Sequence of chain 1.Z:
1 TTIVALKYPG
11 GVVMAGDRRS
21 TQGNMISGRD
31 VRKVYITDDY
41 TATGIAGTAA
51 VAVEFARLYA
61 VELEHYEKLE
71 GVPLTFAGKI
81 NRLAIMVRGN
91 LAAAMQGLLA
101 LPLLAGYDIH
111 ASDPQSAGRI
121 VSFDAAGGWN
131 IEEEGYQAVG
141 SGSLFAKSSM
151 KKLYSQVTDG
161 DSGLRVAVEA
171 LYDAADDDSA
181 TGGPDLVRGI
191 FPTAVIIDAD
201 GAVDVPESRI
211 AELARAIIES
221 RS

Binding-site contacts:
Ligand atom C4 contacts residue GLY47 of chain 1.Z at 3.6 Å.
Ligand atom O17 contacts residue GLY47 of chain 1.Z at 3.2 Å (h-bond).
Ligand atom C5 contacts residue THR21 of chain 1.Z at 2.6 Å.
Ligand atom O16 contacts residue GLY47 of chain 1.Z at 3.2 Å (h-bond).
Ligand atom C24 contacts residue ILE45 of chain 1.Z at 3.5 Å (hydrophobic).
Ligand atom C37 contacts residue THR21 of chain 1.Z at 2.8 Å.
Ligand atom C37 contacts residue GLN22 of chain 1.Z at 3.7 Å.
Ligand atom C36 contacts residue THR48 of chain 1.Z at 3.7 Å.
Ligand atom O16 contacts residue THR1 of chain 1.Z at 2.4 Å (h-bond).
Ligand atom C22 contacts residue GLY47 of chain 1.Z at 3.2 Å.
Ligand atom O12 contacts residue GLY47 of chain 1.Z at 3.1 Å.
Ligand atom O16 contacts residue ILE45 of chain 1.Z at 3.7 Å.
Ligand atom C34 contacts residue ASP124 of chain 1.X at 3.1 Å.
Ligand atom O17 contacts residue THR1 of chain 1.Z at 2.5 Å (h-bond).
Ligand atom O3 contacts residue THR21 of chain 1.Z at 3.1 Å (h-bond).
Ligand atom C37 contacts residue SER27 of chain 1.Z at 3.5 Å.
Ligand atom C35 contacts residue ALA49 of chain 1.Z at 2.8 Å (hydrophobic).
Ligand atom C2 contacts residue GLY47 of chain 1.Z at 3.7 Å.
Ligand atom C33 contacts residue ASP124 of chain 1.X at 3.7 Å.
Ligand atom B contacts residue THR1 of chain 1.Z at 1.6 Å.
Ligand atom O16 contacts residue ALA46 of chain 1.Z at 3.2 Å.
Ligand atom C31 contacts residue THR21 of chain 1.Z at 3.6 Å.
Ligand atom N1 contacts residue GLY47 of chain 1.Z at 3.4 Å (h-bond).
Ligand atom C35 contacts residue THR48 of chain 1.Z at 3.6 Å.
Ligand atom C38 contacts residue SER27 of chain 1.Z at 3.1 Å.
Ligand atom C15 contacts residue GLY47 of chain 1.Z at 3.7 Å.
Ligand atom C15 contacts residue THR1 of chain 1.Z at 2.5 Å.
Ligand atom C32 contacts residue THR21 of chain 1.Z at 3.6 Å.
Ligand atom C38 contacts residue GLN22 of chain 1.Z at 3.3 Å.
Ligand atom C40 contacts residue ASP124 of chain 1.X at 2.8 Å.
Ligand atom C34 contacts residue ALA49 of chain 1.Z at 3.7 Å (hydrophobic).
Ligand atom C22 contacts residue THR1 of chain 1.Z at 3.7 Å.
Ligand atom N6 contacts residue THR21 of chain 1.Z at 3.6 Å (h-bond).
Ligand atom O3 contacts residue SER20 of chain 1.Z at 3.6 Å.
Ligand atom C36 contacts residue ALA49 of chain 1.Z at 3.1 Å (hydrophobic).
Ligand atom C39 contacts residue GLN22 of chain 1.Z at 3.5 Å.
Ligand atom C24 contacts residue ALA52 of chain 1.Z at 3.3 Å (hydrophobic).
Ligand atom C36 contacts residue GLY47 of chain 1.Z at 3.7 Å.
Ligand atom C25 contacts residue ALA49 of chain 1.Z at 3.1 Å (hydrophobic).
Ligand atom C4 contacts residue THR21 of chain 1.Z at 3.5 Å.

Sequence of chain 1.X:
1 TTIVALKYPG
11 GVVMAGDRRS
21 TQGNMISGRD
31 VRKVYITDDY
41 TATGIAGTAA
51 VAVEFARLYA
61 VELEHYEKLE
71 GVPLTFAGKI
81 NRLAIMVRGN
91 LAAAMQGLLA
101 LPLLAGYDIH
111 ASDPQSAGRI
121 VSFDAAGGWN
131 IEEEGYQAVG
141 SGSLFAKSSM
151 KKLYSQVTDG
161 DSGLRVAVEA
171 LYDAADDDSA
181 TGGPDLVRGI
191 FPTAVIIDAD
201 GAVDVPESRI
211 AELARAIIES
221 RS

This protein binds this small molecule.
Small molecule (SMILES): CC(C)C[C@H](NC(=O)[C@@H](Cc1cccc2ccccc12)NC(=O)N1CCOCC1)B(O)O